Binding-site contacts:
Ligand atom O1 contacts residue GLN98 of chain 1.A at 3.9 Å.
Ligand atom C29 contacts residue VAL97 of chain 1.A at 3.9 Å (hydrophobic).
Ligand atom C13 contacts residue MET324 of chain 1.A at 3.7 Å (hydrophobic).
Ligand atom C1 contacts residue PHE99 of chain 1.A at 3.8 Å (hydrophobic).
Ligand atom C27 contacts residue VAL97 of chain 1.A at 4.1 Å (hydrophobic).
Ligand atom N2 contacts residue 1N71 of chain 1.K at 3.5 Å.
Ligand atom C3 contacts residue PHE99 of chain 1.A at 3.7 Å (hydrophobic).
Ligand atom C29 contacts residue GLY100 of chain 1.A at 3.6 Å.
Ligand atom C4 contacts residue GLN98 of chain 1.A at 3.5 Å.
Ligand atom C12 contacts residue MET324 of chain 1.A at 3.5 Å (hydrophobic).
Ligand atom C13 contacts residue 1N71 of chain 1.H at 3.7 Å.
Ligand atom C29 contacts residue 1N71 of chain 1.K at 3.8 Å.
Ligand atom C21 contacts residue GLN98 of chain 1.A at 3.9 Å.
Ligand atom C3 contacts residue GLN98 of chain 1.A at 4.3 Å.
Ligand atom O4 contacts residue GLN98 of chain 1.A at 2.7 Å (h-bond).
Ligand atom C14 contacts residue 1N71 of chain 1.H at 3.6 Å.
Ligand atom O2 contacts residue 1N71 of chain 1.H at 4.0 Å.
Ligand atom C27 contacts residue GLN98 of chain 1.A at 3.6 Å.
Ligand atom C29 contacts residue PHE99 of chain 1.A at 4.3 Å (hydrophobic).
Ligand atom C16 contacts residue 1N71 of chain 1.H at 4.0 Å.
Ligand atom C29 contacts residue GLN98 of chain 1.A at 3.4 Å.
Ligand atom C25 contacts residue GLN98 of chain 1.A at 3.6 Å.
Ligand atom C30 contacts residue VAL97 of chain 1.A at 3.9 Å (hydrophobic).
Ligand atom C1 contacts residue MET324 of chain 1.A at 3.8 Å (hydrophobic).
Ligand atom C10 contacts residue PHE99 of chain 1.A at 4.3 Å (hydrophobic).
Ligand atom N2 contacts residue VAL97 of chain 1.A at 4.2 Å.
Ligand atom N2 contacts residue GLN98 of chain 1.A at 4.1 Å.
Ligand atom C15 contacts residue 1N71 of chain 1.H at 3.9 Å.
Ligand atom N1 contacts residue GLN98 of chain 1.A at 4.0 Å.
Ligand atom C12 contacts residue PHE99 of chain 1.A at 3.5 Å (hydrophobic).
Ligand atom C26 contacts residue GLN98 of chain 1.A at 3.4 Å.
Ligand atom O4 contacts residue PHE99 of chain 1.A at 3.9 Å.
Ligand atom C30 contacts residue 1N71 of chain 1.K at 2.4 Å.
Ligand atom C4 contacts residue PHE99 of chain 1.A at 3.9 Å (hydrophobic).
Ligand atom C11 contacts residue PRO321 of chain 1.A at 4.1 Å (hydrophobic).
Ligand atom O2 contacts residue MET324 of chain 1.A at 4.2 Å.
Ligand atom C11 contacts residue 1N71 of chain 1.H at 4.3 Å.
Ligand atom C28 contacts residue 1N71 of chain 1.K at 4.1 Å.

This protein binds this small molecule.
Small molecule (SMILES): C[C@H](CCC(=O)NCCC[N+](C)(C)CC(O)CS(=O)(=O)O)[C@H]1CC[C@H]2[C@@H]3[C@H](O)C[C@@H]4C[C@H](O)CC[C@]4(C)[C@H]3C[C@H](O)[C@]12C

Sequence of chain 1.A:
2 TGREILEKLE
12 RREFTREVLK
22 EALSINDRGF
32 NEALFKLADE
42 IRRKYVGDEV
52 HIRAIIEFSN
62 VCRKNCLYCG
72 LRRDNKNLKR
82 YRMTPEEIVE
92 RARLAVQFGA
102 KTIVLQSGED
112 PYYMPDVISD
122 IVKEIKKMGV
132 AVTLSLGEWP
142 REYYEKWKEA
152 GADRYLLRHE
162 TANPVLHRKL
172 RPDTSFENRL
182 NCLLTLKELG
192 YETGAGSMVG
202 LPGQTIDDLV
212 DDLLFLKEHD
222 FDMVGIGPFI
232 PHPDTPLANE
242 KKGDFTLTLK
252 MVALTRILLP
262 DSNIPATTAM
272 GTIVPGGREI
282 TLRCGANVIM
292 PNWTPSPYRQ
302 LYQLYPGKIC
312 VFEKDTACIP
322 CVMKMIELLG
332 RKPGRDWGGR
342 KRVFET